The protein below binds the small molecule below.
Small molecule (SMILES): CCCCCC(=O)Oc1ccc([N+](=O)[O-])cc1

Binding-site contacts:
Ligand atom OAA contacts residue HIS284 of chain 1.D at 3.5 Å (h-bond).
Ligand atom OAC contacts residue LEU193 of chain 1.D at 4.0 Å.
Ligand atom CAI contacts residue HIS284 of chain 1.D at 3.9 Å.
Ligand atom CAK contacts residue TYR38 of chain 1.D at 3.8 Å (hydrophobic).
Ligand atom CAM contacts residue PHE220 of chain 1.D at 4.2 Å (hydrophobic).
Ligand atom OAB contacts residue GLY90 of chain 1.D at 3.9 Å.
Ligand atom CAO contacts residue ALA163 of chain 1.D at 4.0 Å (hydrophobic).
Ligand atom NAE contacts residue SER162 of chain 1.D at 3.8 Å.
Ligand atom CAI contacts residue SER285 of chain 1.D at 3.4 Å.
Ligand atom CAQ contacts residue GLY91 of chain 1.D at 3.0 Å.
Ligand atom CAP contacts residue HIS284 of chain 1.D at 4.0 Å.
Ligand atom CAN contacts residue GLY89 of chain 1.D at 4.2 Å.
Ligand atom CAM contacts residue SER162 of chain 1.D at 2.7 Å.
Ligand atom CAN contacts residue GLY90 of chain 1.D at 3.1 Å.
Ligand atom CAG contacts residue SER285 of chain 1.D at 3.8 Å.
Ligand atom CAF contacts residue VAL211 of chain 1.D at 4.1 Å (hydrophobic).
Ligand atom CAQ contacts residue SER162 of chain 1.D at 2.5 Å.
Ligand atom CAN contacts residue GLY91 of chain 1.D at 2.9 Å.
Ligand atom CAM contacts residue LEU212 of chain 1.D at 4.1 Å (hydrophobic).
Ligand atom CAL contacts residue SER162 of chain 1.D at 2.6 Å.
Ligand atom CAO contacts residue SER162 of chain 1.D at 2.8 Å.
Ligand atom OAA contacts residue GLY90 of chain 1.D at 3.7 Å.
Ligand atom CAL contacts residue GLY91 of chain 1.D at 4.0 Å.
Ligand atom CAG contacts residue TYR38 of chain 1.D at 4.1 Å (hydrophobic).
Ligand atom OAA contacts residue TYR38 of chain 1.D at 3.8 Å.
Ligand atom CAM contacts residue HIS284 of chain 1.D at 3.3 Å.
Ligand atom CAP contacts residue SER162 of chain 1.D at 2.9 Å.
Ligand atom CAO contacts residue GLY91 of chain 1.D at 3.9 Å.
Ligand atom OAB contacts residue TYR38 of chain 1.D at 3.8 Å.
Ligand atom OAA contacts residue SER162 of chain 1.D at 3.5 Å (h-bond).
Ligand atom CAN contacts residue ALA163 of chain 1.D at 3.4 Å (hydrophobic).
Ligand atom CAN contacts residue SER162 of chain 1.D at 2.5 Å.
Ligand atom OAC contacts residue ALA163 of chain 1.D at 4.0 Å.
Ligand atom CAJ contacts residue LEU41 of chain 1.D at 4.1 Å (hydrophobic).
Ligand atom CAQ contacts residue ALA163 of chain 1.D at 3.1 Å (hydrophobic).
Ligand atom OAB contacts residue PHE220 of chain 1.D at 3.8 Å.
Ligand atom CAL contacts residue HIS284 of chain 1.D at 3.5 Å.
Ligand atom CAP contacts residue LEU212 of chain 1.D at 4.0 Å (hydrophobic).
Ligand atom CAQ contacts residue GLY90 of chain 1.D at 4.1 Å.
Ligand atom CAL contacts residue GLY90 of chain 1.D at 3.9 Å.

Sequence of chain 1.D:
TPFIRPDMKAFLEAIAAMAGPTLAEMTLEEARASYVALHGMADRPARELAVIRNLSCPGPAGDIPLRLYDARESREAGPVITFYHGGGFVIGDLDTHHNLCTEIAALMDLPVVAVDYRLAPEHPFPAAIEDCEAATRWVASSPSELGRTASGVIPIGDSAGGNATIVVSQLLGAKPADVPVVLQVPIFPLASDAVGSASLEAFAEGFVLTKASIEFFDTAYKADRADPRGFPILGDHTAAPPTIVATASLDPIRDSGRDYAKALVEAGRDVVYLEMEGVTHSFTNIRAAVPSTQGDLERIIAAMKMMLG